Binding-site contacts:
Ligand atom C5 contacts residue ASN370 of chain 1.B at 3.7 Å.
Ligand atom C7 contacts residue ASN370 of chain 1.B at 3.2 Å.
Ligand atom N2 contacts residue ASN370 of chain 1.B at 2.9 Å (h-bond).
Ligand atom C8 contacts residue ASN370 of chain 1.B at 4.4 Å.
Ligand atom C6 contacts residue ASN359 of chain 1.B at 3.9 Å.
Ligand atom C4 contacts residue ASN370 of chain 1.B at 4.2 Å.
Ligand atom C3 contacts residue ASN370 of chain 1.B at 3.8 Å.
Ligand atom O5 contacts residue ASN359 of chain 1.B at 2.8 Å (h-bond).
Ligand atom O5 contacts residue ASN370 of chain 1.B at 2.4 Å (h-bond).
Ligand atom C1 contacts residue ASN370 of chain 1.B at 1.4 Å.
Ligand atom O5 contacts residue GLN352 of chain 1.B at 4.2 Å.
Ligand atom C5 contacts residue ASN359 of chain 1.B at 3.9 Å.
Ligand atom C1 contacts residue ASN359 of chain 1.B at 3.5 Å.
Ligand atom O6 contacts residue ASN359 of chain 1.B at 4.3 Å.
Ligand atom O7 contacts residue ASN370 of chain 1.B at 3.2 Å (h-bond).
Ligand atom C2 contacts residue ASN370 of chain 1.B at 2.5 Å.

This protein binds this small molecule.
Small molecule (SMILES): CC(=O)N[C@@H]1[C@@H](O)[C@H](O)[C@@H](CO)O[C@H]1O

Sequence of chain 1.B:
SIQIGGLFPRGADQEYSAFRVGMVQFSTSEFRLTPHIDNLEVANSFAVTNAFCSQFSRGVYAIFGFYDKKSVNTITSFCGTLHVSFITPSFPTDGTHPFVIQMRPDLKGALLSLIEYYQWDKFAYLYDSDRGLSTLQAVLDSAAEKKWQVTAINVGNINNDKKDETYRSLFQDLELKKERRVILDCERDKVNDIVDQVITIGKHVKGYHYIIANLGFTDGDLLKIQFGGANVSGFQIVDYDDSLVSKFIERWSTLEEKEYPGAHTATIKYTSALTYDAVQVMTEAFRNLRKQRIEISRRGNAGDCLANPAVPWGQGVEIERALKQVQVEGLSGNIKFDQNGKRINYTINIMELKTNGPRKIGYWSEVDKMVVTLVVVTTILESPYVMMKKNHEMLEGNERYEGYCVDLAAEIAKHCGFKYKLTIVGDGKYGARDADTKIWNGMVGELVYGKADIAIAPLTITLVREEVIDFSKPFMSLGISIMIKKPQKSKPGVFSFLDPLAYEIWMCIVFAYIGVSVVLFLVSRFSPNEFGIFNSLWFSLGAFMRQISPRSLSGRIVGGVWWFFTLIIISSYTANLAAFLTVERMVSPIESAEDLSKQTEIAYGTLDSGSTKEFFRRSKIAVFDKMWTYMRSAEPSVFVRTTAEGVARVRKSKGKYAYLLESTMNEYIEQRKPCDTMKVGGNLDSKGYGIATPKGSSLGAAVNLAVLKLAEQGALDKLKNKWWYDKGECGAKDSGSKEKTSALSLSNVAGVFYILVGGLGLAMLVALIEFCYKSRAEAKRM